Sequence of chain 1.A:
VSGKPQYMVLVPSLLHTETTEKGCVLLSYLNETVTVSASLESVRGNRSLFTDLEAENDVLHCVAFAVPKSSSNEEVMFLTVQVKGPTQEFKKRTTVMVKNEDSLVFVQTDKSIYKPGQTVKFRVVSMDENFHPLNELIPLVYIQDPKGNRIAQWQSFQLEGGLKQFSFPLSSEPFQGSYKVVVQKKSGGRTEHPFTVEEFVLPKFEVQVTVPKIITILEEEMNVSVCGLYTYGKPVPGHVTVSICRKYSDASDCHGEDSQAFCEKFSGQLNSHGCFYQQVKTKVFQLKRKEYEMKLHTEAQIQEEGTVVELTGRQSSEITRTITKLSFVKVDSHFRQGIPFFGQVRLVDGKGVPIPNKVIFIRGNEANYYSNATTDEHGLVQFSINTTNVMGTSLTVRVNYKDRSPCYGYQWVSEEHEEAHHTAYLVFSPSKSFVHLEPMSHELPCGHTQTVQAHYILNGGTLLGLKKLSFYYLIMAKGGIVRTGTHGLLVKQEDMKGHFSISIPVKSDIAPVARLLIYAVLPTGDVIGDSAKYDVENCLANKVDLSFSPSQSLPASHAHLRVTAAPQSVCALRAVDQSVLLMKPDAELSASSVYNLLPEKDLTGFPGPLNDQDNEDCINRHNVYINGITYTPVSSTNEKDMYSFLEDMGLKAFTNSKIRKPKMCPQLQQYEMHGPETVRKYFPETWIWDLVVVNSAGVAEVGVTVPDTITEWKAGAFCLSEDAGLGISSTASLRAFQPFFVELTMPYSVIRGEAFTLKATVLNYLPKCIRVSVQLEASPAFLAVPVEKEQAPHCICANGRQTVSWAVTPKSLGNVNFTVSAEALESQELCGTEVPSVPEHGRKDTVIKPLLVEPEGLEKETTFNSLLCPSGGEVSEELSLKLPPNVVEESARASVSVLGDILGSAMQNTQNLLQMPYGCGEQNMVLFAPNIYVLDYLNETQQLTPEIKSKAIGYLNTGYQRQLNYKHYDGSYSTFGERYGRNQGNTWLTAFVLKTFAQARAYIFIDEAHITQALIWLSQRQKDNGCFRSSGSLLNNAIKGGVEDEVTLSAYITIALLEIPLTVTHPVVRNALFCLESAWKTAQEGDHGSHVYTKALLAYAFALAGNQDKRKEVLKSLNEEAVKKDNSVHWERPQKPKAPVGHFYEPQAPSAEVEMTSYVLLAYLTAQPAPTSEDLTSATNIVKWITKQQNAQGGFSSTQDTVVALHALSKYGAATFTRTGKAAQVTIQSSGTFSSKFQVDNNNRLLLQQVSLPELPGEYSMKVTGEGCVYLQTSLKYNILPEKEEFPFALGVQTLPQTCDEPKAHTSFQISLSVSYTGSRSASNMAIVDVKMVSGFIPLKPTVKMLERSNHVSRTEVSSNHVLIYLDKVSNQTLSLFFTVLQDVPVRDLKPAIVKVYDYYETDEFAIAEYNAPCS

A small-molecule ligand and the protein it binds are described below.
Small molecule (SMILES): CC(=O)N[C@H]1[C@H](O[C@H]2[C@H](O)[C@@H](NC(C)=O)CO[C@@H]2CO)O[C@H](CO)[C@@H](O[C@@H]2O[C@H](CO[C@H]3O[C@H](CO)[C@@H](O)[C@H](O)[C@@H]3O)[C@@H](O)[C@H](O)[C@@H]2O)[C@@H]1O

Binding-site contacts:
Ligand atom C8 contacts residue VAL383 of chain 1.A at 4.2 Å (hydrophobic).
Ligand atom O7 contacts residue ASN396 of chain 1.A at 4.4 Å.
Ligand atom C5 contacts residue ASN396 of chain 1.A at 3.6 Å.
Ligand atom N2 contacts residue ASN396 of chain 1.A at 2.8 Å (h-bond).
Ligand atom O5 contacts residue ASN396 of chain 1.A at 2.3 Å (h-bond).
Ligand atom C2 contacts residue ASN396 of chain 1.A at 2.5 Å.
Ligand atom C3 contacts residue ASN396 of chain 1.A at 3.7 Å.
Ligand atom C1 contacts residue ASN396 of chain 1.A at 1.4 Å.
Ligand atom C7 contacts residue ASN396 of chain 1.A at 3.8 Å.
Ligand atom C4 contacts residue ASN396 of chain 1.A at 4.2 Å.